Sequence of chain 1.C:
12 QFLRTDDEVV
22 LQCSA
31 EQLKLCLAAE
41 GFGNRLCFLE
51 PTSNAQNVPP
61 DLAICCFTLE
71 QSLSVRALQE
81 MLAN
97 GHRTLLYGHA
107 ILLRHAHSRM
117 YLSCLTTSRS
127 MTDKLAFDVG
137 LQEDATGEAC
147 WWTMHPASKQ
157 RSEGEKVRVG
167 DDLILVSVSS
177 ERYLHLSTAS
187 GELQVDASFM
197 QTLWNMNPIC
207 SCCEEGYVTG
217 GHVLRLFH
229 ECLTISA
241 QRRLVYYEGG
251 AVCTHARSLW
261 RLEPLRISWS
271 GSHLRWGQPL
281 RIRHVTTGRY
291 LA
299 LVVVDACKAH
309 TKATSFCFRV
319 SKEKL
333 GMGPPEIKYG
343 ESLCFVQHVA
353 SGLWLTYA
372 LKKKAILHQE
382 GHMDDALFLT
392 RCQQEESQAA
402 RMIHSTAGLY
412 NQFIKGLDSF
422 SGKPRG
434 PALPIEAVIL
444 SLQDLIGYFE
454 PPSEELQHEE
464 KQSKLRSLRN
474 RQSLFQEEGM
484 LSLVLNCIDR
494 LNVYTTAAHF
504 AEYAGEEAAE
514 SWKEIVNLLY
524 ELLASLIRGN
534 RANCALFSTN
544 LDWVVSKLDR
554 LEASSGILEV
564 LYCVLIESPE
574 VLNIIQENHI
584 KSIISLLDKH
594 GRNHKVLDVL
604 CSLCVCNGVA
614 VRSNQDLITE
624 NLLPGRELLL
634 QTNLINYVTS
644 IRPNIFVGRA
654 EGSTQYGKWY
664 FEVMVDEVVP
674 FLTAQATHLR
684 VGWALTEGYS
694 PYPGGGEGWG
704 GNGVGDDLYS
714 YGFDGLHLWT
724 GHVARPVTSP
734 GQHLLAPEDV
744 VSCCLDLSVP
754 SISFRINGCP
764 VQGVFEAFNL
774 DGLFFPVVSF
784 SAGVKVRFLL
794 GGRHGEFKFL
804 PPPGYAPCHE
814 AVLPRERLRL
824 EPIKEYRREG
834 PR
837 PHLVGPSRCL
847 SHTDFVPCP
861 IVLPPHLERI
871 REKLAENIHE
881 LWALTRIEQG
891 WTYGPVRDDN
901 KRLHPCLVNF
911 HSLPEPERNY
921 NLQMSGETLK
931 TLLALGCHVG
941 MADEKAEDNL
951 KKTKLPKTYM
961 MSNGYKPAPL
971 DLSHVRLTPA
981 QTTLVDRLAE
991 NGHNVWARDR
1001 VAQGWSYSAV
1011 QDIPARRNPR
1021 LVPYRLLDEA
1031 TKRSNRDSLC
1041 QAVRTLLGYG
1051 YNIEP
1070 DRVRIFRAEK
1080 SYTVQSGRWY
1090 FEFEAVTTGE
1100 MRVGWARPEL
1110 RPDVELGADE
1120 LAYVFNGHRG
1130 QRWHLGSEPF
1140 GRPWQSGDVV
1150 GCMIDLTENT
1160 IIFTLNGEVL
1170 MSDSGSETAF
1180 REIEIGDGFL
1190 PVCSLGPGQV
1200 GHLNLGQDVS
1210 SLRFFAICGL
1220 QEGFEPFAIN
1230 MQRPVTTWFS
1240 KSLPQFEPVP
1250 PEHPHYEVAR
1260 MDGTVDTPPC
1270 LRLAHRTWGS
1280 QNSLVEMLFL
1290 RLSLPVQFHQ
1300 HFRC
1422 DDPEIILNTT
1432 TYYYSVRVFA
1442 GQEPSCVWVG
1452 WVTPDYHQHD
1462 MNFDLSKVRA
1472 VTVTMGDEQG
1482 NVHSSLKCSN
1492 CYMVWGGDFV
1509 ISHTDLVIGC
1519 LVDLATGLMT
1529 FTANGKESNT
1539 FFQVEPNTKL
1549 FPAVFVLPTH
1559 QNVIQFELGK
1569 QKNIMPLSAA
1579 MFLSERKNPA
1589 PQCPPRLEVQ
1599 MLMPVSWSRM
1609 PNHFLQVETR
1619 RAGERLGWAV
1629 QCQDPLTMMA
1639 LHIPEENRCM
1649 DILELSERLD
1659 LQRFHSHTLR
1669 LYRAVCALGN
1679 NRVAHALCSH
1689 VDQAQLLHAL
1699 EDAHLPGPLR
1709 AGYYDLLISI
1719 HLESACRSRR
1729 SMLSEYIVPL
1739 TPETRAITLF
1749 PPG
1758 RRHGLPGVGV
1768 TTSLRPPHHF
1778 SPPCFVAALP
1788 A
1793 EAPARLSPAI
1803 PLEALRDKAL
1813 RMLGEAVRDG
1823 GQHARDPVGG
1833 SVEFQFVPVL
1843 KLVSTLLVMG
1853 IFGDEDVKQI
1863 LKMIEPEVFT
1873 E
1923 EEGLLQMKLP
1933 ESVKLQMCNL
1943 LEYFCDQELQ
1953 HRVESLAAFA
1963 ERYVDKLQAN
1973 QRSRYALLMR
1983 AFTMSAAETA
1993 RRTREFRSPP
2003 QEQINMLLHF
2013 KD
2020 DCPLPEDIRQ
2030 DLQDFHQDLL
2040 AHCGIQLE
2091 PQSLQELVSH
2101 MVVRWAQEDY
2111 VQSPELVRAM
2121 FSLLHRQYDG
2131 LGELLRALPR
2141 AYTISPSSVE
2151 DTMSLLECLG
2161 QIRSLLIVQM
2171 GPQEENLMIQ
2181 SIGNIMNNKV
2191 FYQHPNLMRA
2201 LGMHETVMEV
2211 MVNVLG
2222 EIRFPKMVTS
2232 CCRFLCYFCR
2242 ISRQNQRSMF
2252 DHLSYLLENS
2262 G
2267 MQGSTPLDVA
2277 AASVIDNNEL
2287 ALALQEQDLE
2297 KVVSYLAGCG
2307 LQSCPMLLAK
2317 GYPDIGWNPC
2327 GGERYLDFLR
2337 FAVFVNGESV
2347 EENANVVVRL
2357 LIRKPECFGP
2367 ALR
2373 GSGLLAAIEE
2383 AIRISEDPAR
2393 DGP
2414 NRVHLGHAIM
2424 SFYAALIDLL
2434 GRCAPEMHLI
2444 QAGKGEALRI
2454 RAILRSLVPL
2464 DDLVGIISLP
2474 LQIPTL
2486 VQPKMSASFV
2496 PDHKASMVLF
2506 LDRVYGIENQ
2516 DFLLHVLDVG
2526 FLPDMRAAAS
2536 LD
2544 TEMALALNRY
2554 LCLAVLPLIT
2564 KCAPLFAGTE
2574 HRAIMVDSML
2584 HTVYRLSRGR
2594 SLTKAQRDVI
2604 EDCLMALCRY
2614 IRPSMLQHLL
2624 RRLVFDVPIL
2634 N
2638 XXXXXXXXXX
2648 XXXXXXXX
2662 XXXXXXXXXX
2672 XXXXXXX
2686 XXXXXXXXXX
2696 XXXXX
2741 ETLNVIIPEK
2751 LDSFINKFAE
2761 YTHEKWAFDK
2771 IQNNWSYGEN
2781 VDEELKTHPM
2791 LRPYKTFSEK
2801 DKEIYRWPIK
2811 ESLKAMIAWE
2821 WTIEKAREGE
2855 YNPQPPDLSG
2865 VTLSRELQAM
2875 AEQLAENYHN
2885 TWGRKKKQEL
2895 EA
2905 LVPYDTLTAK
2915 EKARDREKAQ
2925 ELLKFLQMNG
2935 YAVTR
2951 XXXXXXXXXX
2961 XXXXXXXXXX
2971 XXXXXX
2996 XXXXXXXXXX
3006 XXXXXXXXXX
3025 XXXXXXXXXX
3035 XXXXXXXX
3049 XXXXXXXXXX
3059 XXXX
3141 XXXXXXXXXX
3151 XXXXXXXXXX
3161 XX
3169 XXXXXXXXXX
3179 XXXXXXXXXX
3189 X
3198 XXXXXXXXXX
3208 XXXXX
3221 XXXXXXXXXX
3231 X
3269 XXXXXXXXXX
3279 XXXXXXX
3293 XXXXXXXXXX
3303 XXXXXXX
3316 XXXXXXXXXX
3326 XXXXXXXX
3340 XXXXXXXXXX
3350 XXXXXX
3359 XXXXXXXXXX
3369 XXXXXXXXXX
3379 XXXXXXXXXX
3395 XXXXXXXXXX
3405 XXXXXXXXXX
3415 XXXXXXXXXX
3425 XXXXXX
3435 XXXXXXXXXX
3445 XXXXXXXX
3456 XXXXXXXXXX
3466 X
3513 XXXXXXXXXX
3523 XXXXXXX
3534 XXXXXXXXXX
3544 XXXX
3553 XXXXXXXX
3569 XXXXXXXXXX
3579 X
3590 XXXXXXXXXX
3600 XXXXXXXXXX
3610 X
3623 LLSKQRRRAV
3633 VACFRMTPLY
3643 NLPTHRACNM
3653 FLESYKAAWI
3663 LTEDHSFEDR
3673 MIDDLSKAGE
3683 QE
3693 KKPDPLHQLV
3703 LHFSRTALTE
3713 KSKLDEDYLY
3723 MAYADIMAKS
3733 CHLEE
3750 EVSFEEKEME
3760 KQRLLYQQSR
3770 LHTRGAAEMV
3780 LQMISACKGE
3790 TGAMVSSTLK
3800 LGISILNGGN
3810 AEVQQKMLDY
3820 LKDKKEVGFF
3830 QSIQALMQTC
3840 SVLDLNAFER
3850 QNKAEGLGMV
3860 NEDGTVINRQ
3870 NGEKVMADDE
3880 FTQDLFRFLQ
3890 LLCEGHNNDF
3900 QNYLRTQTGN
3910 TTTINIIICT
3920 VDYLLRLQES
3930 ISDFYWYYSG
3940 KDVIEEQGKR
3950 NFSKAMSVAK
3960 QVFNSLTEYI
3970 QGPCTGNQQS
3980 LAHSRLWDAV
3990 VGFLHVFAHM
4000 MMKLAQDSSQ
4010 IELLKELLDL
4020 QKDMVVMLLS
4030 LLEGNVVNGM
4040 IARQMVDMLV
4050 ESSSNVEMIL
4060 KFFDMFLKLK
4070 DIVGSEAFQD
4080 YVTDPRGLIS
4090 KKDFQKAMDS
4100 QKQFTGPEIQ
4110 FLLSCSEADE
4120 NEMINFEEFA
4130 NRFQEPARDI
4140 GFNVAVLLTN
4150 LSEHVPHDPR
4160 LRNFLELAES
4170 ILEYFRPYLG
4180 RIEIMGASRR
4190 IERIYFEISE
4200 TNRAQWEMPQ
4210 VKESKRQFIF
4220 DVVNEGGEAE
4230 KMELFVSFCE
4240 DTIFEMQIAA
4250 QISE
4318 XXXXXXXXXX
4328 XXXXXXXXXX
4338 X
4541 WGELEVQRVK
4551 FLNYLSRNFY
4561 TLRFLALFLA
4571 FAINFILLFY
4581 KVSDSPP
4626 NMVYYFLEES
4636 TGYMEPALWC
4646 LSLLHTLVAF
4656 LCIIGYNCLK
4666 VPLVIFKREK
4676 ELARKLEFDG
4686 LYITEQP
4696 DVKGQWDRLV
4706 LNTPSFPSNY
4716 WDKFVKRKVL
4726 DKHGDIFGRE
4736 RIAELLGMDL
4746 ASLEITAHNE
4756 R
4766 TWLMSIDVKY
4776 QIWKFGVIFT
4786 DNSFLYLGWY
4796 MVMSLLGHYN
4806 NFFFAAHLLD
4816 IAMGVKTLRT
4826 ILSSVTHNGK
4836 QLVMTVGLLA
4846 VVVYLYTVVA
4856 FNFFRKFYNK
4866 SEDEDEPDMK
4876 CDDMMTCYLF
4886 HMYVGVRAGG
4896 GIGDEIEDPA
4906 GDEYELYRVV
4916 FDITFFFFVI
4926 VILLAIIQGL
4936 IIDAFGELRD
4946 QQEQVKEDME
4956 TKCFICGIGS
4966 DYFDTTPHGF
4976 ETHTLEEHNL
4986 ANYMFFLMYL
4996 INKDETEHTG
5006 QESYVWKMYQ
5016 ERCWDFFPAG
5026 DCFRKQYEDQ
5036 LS

The small molecule below binds the protein below.
Small molecule (SMILES): CNC(=O)c1cc(Cl)cc(C)c1NC(=O)c1cc(Br)nn1-c1ncccc1Cl

Binding-site contacts:
Ligand atom CAN contacts residue ARG4563 of chain 1.C at 3.6 Å.
Ligand atom CAY contacts residue TYR4560 of chain 1.C at 3.4 Å (hydrophobic).
Ligand atom OBB contacts residue ARG4563 of chain 1.C at 2.5 Å (salt-bridge).
Ligand atom BR contacts residue ILE4816 of chain 1.C at 4.0 Å.
Ligand atom CL1 contacts residue LEU4792 of chain 1.C at 3.6 Å.
Ligand atom CAL contacts residue ARG4563 of chain 1.C at 3.8 Å.
Ligand atom CAQ contacts residue LEU4567 of chain 1.C at 3.8 Å (hydrophobic).
Ligand atom CAP contacts residue LEU4567 of chain 1.C at 3.5 Å (hydrophobic).
Ligand atom CAA contacts residue LEU4567 of chain 1.C at 3.6 Å (hydrophobic).
Ligand atom CAC contacts residue TYR4795 of chain 1.C at 3.8 Å (hydrophobic).
Ligand atom CAC contacts residue ARG4563 of chain 1.C at 3.6 Å.
Ligand atom CAB contacts residue ASP4815 of chain 1.C at 3.2 Å.
Ligand atom OAK contacts residue ARG4563 of chain 1.C at 3.4 Å (salt-bridge).
Ligand atom CAB contacts residue ARG4563 of chain 1.C at 3.5 Å.
Ligand atom BR contacts residue LEU4567 of chain 1.C at 4.0 Å.
Ligand atom CAJ contacts residue MET4818 of chain 1.C at 3.9 Å (hydrophobic).
Ligand atom NAM contacts residue ASP4815 of chain 1.C at 3.1 Å (salt-bridge).
Ligand atom CAP contacts residue GLY4819 of chain 1.C at 3.6 Å.
Ligand atom CAA contacts residue ASP4815 of chain 1.C at 3.2 Å.
Ligand atom CAX contacts residue TYR4560 of chain 1.C at 4.0 Å (hydrophobic).
Ligand atom CAQ contacts residue GLY4819 of chain 1.C at 3.6 Å.
Ligand atom NAI contacts residue TYR4791 of chain 1.C at 3.6 Å.
Ligand atom CL1 contacts residue TYR4795 of chain 1.C at 3.6 Å.
Ligand atom CAF contacts residue ARG4563 of chain 1.C at 4.0 Å.
Ligand atom CAJ contacts residue GLY4819 of chain 1.C at 3.9 Å.
Ligand atom CL2 contacts residue PHE4564 of chain 1.C at 3.5 Å.
Ligand atom CAF contacts residue LEU4792 of chain 1.C at 3.8 Å (hydrophobic).
Ligand atom CAG contacts residue ASP4815 of chain 1.C at 4.0 Å.
Ligand atom CAL contacts residue ASP4815 of chain 1.C at 3.2 Å.
Ligand atom CAJ contacts residue TYR4791 of chain 1.C at 3.7 Å (hydrophobic).
Ligand atom CAC contacts residue ASP4815 of chain 1.C at 4.0 Å.
Ligand atom BR contacts residue VAL4820 of chain 1.C at 3.8 Å.
Ligand atom CAD contacts residue ARG4563 of chain 1.C at 3.9 Å.
Ligand atom CL2 contacts residue ARG4563 of chain 1.C at 3.9 Å.
Ligand atom BR contacts residue GLY4819 of chain 1.C at 3.7 Å.
Ligand atom CAA contacts residue TYR4795 of chain 1.C at 3.9 Å (hydrophobic).
Ligand atom CL1 contacts residue CYS4657 of chain 1.C at 3.9 Å.
Ligand atom CAA contacts residue ARG4563 of chain 1.C at 3.4 Å.
Ligand atom CAG contacts residue ARG4563 of chain 1.C at 3.7 Å.
Ligand atom NAI contacts residue ASP4815 of chain 1.C at 3.2 Å (salt-bridge).